The protein below binds the small molecule below.
Small molecule (SMILES): CCC(CC)O[C@@H]1C=C(C(=O)O)C[C@H](N)[C@H]1NC(C)=O

Sequence of chain 3.A:
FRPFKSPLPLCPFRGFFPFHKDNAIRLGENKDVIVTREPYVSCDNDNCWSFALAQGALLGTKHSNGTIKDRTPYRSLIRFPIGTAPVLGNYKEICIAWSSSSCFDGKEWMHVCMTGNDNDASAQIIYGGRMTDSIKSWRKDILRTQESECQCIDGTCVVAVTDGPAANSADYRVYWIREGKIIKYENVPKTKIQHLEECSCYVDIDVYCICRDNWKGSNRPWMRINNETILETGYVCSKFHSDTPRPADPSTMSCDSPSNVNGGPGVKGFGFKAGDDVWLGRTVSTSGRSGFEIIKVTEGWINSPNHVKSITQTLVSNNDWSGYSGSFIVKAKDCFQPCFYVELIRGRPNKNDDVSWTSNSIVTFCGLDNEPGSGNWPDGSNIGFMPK

Binding-site contacts:
Ligand atom O1A contacts residue TYR324 of chain 3.A at 3.3 Å (h-bond).
Ligand atom C2 contacts residue TYR324 of chain 3.A at 2.9 Å (hydrophobic).
Ligand atom C7 contacts residue ARG212 of chain 3.A at 3.7 Å.
Ligand atom C6 contacts residue GLU198 of chain 3.A at 3.8 Å.
Ligand atom C7 contacts residue GLU198 of chain 3.A at 3.8 Å.
Ligand atom C11 contacts residue TRP98 of chain 3.A at 3.6 Å (hydrophobic).
Ligand atom C1 contacts residue TYR324 of chain 3.A at 3.0 Å (hydrophobic).
Ligand atom N4 contacts residue ASP70 of chain 3.A at 3.3 Å (salt-bridge).
Ligand atom C4 contacts residue GLU38 of chain 3.A at 3.6 Å.
Ligand atom C91 contacts residue ARG212 of chain 3.A at 3.4 Å.
Ligand atom O1B contacts residue ARG289 of chain 3.A at 2.6 Å (salt-bridge).
Ligand atom C82 contacts residue ARG144 of chain 3.A at 3.8 Å.
Ligand atom O1A contacts residue ARG37 of chain 3.A at 3.1 Å (salt-bridge).
Ligand atom O10 contacts residue ARG71 of chain 3.A at 3.0 Å (salt-bridge).
Ligand atom C4 contacts residue ASP70 of chain 3.A at 3.3 Å.
Ligand atom C81 contacts residue ALA166 of chain 3.A at 3.8 Å (hydrophobic).
Ligand atom C3 contacts residue TYR324 of chain 3.A at 3.5 Å (hydrophobic).
Ligand atom C6 contacts residue TYR324 of chain 3.A at 4.0 Å (hydrophobic).
Ligand atom C1 contacts residue ARG212 of chain 3.A at 4.0 Å.
Ligand atom C91 contacts residue GLU197 of chain 3.A at 4.0 Å.
Ligand atom C82 contacts residue ILE142 of chain 3.A at 3.9 Å (hydrophobic).
Ligand atom C81 contacts residue ARG144 of chain 3.A at 3.2 Å.
Ligand atom C11 contacts residue ARG71 of chain 3.A at 3.8 Å.
Ligand atom C7 contacts residue TYR324 of chain 3.A at 3.2 Å (hydrophobic).
Ligand atom C5 contacts residue ASP70 of chain 3.A at 4.0 Å.
Ligand atom C3 contacts residue ARG37 of chain 3.A at 3.9 Å.
Ligand atom C3 contacts residue GLU38 of chain 3.A at 3.8 Å.
Ligand atom C1 contacts residue ARG289 of chain 3.A at 3.5 Å.
Ligand atom C4 contacts residue TYR324 of chain 3.A at 3.7 Å (hydrophobic).
Ligand atom C9 contacts residue GLU197 of chain 3.A at 3.4 Å.
Ligand atom O10 contacts residue ASP70 of chain 3.A at 3.3 Å.
Ligand atom O1B contacts residue ARG212 of chain 3.A at 3.3 Å (salt-bridge).
Ligand atom O1A contacts residue ARG289 of chain 3.A at 2.9 Å (salt-bridge).
Ligand atom C10 contacts residue ARG71 of chain 3.A at 4.0 Å.
Ligand atom C91 contacts residue ASN214 of chain 3.A at 3.6 Å.
Ligand atom O1B contacts residue TYR324 of chain 3.A at 3.6 Å.
Ligand atom C8 contacts residue ARG144 of chain 3.A at 3.9 Å.
Ligand atom C5 contacts residue GLU198 of chain 3.A at 4.0 Å.
Ligand atom C3 contacts residue ASP70 of chain 3.A at 3.0 Å.
Ligand atom N4 contacts residue GLU38 of chain 3.A at 2.6 Å (salt-bridge).